The small molecule below binds the protein below.
Small molecule (SMILES): CC(=O)N[C@@H]1[C@@H](O)[C@H](O)[C@@H](CO)O[C@H]1O

Binding-site contacts:
Ligand atom C4 contacts residue ASN119 of chain 1.F at 4.3 Å.
Ligand atom C1 contacts residue HIS123 of chain 1.F at 3.6 Å.
Ligand atom C8 contacts residue SER121 of chain 1.F at 4.3 Å.
Ligand atom C3 contacts residue HIS123 of chain 1.F at 4.4 Å.
Ligand atom C2 contacts residue SER121 of chain 1.F at 3.9 Å.
Ligand atom C2 contacts residue ASN119 of chain 1.F at 2.5 Å.
Ligand atom C5 contacts residue ASN119 of chain 1.F at 3.7 Å.
Ligand atom C5 contacts residue HIS123 of chain 1.F at 3.9 Å.
Ligand atom C3 contacts residue ASN119 of chain 1.F at 3.9 Å.
Ligand atom C1 contacts residue ASN119 of chain 1.F at 1.5 Å.
Ligand atom N2 contacts residue ASN119 of chain 1.F at 3.0 Å (h-bond).
Ligand atom C7 contacts residue SER121 of chain 1.F at 4.2 Å.
Ligand atom N2 contacts residue SER121 of chain 1.F at 3.2 Å (h-bond).
Ligand atom C8 contacts residue SER120 of chain 1.F at 3.9 Å.
Ligand atom C7 contacts residue ASN119 of chain 1.F at 3.8 Å.
Ligand atom C6 contacts residue GLN125 of chain 1.F at 4.4 Å.
Ligand atom C1 contacts residue SER121 of chain 1.F at 3.8 Å.
Ligand atom O5 contacts residue HIS123 of chain 1.F at 3.7 Å.
Ligand atom C3 contacts residue SER121 of chain 1.F at 4.2 Å.
Ligand atom O7 contacts residue ASN119 of chain 1.F at 3.9 Å.
Ligand atom O5 contacts residue ASN119 of chain 1.F at 2.4 Å (h-bond).

Sequence of chain 1.F:
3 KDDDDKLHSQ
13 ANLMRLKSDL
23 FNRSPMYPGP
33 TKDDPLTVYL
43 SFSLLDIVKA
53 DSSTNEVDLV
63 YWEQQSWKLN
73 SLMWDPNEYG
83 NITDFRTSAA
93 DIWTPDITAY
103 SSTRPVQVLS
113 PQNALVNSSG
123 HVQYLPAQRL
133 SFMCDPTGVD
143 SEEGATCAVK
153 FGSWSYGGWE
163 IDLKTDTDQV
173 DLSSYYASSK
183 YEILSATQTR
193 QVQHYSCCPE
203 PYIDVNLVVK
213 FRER